Sequence of chain 1.D:
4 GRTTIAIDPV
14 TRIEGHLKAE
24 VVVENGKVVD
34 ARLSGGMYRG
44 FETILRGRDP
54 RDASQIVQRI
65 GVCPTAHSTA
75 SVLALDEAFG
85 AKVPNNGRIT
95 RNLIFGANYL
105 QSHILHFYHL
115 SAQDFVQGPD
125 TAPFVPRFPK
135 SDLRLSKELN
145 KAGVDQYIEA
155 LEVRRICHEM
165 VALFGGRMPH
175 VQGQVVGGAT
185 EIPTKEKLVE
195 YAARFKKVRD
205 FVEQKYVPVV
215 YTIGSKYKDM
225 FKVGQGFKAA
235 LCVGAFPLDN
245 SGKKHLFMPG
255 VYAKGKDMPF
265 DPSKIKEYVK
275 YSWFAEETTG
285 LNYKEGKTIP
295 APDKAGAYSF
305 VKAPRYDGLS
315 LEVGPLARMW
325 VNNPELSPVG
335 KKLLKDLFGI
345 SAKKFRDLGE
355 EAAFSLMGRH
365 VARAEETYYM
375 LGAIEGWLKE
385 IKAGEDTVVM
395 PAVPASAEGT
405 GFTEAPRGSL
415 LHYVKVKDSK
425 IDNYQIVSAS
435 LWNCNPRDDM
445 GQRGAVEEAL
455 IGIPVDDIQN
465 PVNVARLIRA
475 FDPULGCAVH

Binding-site contacts:
Ligand atom N2 contacts residue ARG411 of chain 1.D at 3.0 Å (salt-bridge).
Ligand atom O3 contacts residue LEU414 of chain 1.D at 3.5 Å.
Ligand atom N2 contacts residue ALA409 of chain 1.D at 3.3 Å.
Ligand atom N1 contacts residue CYS481 of chain 1.D at 3.4 Å.
Ligand atom C2 contacts residue ALA409 of chain 1.D at 3.4 Å (hydrophobic).
Ligand atom N1 contacts residue ALA433 of chain 1.D at 3.5 Å.
Ligand atom C3 contacts residue CYS67 of chain 1.D at 3.4 Å (hydrophobic).
Ligand atom O3 contacts residue HIS71 of chain 1.D at 4.0 Å.
Ligand atom C1 contacts residue CYS481 of chain 1.D at 2.9 Å (hydrophobic).
Ligand atom N2 contacts residue PRO410 of chain 1.D at 3.4 Å.
Ligand atom C1 contacts residue ALA433 of chain 1.D at 3.9 Å (hydrophobic).
Ligand atom C3 contacts residue CYS481 of chain 1.D at 3.1 Å (hydrophobic).
Ligand atom C3 contacts residue ALA409 of chain 1.D at 3.4 Å (hydrophobic).
Ligand atom O3 contacts residue ALA433 of chain 1.D at 3.5 Å (h-bond).
Ligand atom FE contacts residue H2S1 of chain 1.Z at 3.7 Å.
Ligand atom N1 contacts residue ARG411 of chain 1.D at 3.8 Å.
Ligand atom O3 contacts residue ALA409 of chain 1.D at 3.3 Å.
Ligand atom C1 contacts residue NI1 of chain 1.X at 3.2 Å.
Ligand atom O3 contacts residue SER432 of chain 1.D at 3.8 Å.
Ligand atom FE contacts residue CYS481 of chain 1.D at 2.3 Å.
Ligand atom C3 contacts residue HIS71 of chain 1.D at 3.8 Å.
Ligand atom FE contacts residue CYS67 of chain 1.D at 2.2 Å.
Ligand atom C2 contacts residue ARG411 of chain 1.D at 3.7 Å.
Ligand atom FE contacts residue NI1 of chain 1.X at 2.4 Å.
Ligand atom N2 contacts residue H2S1 of chain 1.Z at 4.0 Å.
Ligand atom C1 contacts residue ARG411 of chain 1.D at 4.0 Å.
Ligand atom C2 contacts residue NI1 of chain 1.X at 3.4 Å.
Ligand atom C2 contacts residue CYS67 of chain 1.D at 3.0 Å (hydrophobic).
Ligand atom FE contacts residue SEC478 of chain 1.D at 3.5 Å.
Ligand atom C2 contacts residue SEC478 of chain 1.D at 3.9 Å.
Ligand atom N1 contacts residue SEC478 of chain 1.D at 3.1 Å (h-bond).
Ligand atom O3 contacts residue CYS481 of chain 1.D at 4.0 Å.
Ligand atom C1 contacts residue H2S1 of chain 1.Z at 4.0 Å.
Ligand atom C2 contacts residue H2S1 of chain 1.Z at 3.5 Å.
Ligand atom N2 contacts residue CYS67 of chain 1.D at 3.4 Å.
Ligand atom C1 contacts residue CYS67 of chain 1.D at 4.0 Å (hydrophobic).
Ligand atom C1 contacts residue SER434 of chain 1.D at 3.8 Å.
Ligand atom N1 contacts residue SER434 of chain 1.D at 2.7 Å (h-bond).
Ligand atom C1 contacts residue SEC478 of chain 1.D at 2.9 Å.
Ligand atom C2 contacts residue CYS481 of chain 1.D at 4.0 Å (hydrophobic).

The protein below binds the small molecule below.
Small molecule (SMILES): N#C[Fe](=C=O)C#N